Binding-site contacts:
Ligand atom N2 contacts residue LYS117 of chain 1.D at 4.1 Å.
Ligand atom O7 contacts residue ASN103 of chain 1.D at 3.4 Å (h-bond).
Ligand atom O6 contacts residue ASP110 of chain 1.D at 3.6 Å (salt-bridge).
Ligand atom C6 contacts residue ARG113 of chain 1.D at 4.1 Å.
Ligand atom O4 contacts residue ASP111 of chain 1.D at 4.4 Å.
Ligand atom C8 contacts residue LYS117 of chain 1.D at 4.2 Å.
Ligand atom C8 contacts residue ASN103 of chain 1.D at 3.7 Å.
Ligand atom C2 contacts residue ASN103 of chain 1.D at 2.5 Å.
Ligand atom C6 contacts residue ASP110 of chain 1.D at 3.2 Å.
Ligand atom C5 contacts residue ASP111 of chain 1.D at 4.1 Å.
Ligand atom O5 contacts residue ASN103 of chain 1.D at 2.3 Å (h-bond).
Ligand atom O6 contacts residue ARG113 of chain 1.D at 3.3 Å.
Ligand atom C1 contacts residue GLY114 of chain 1.D at 4.0 Å.
Ligand atom O5 contacts residue ARG113 of chain 1.D at 3.8 Å.
Ligand atom C8 contacts residue CYS101 of chain 1.D at 3.9 Å (hydrophobic).
Ligand atom C5 contacts residue ASN103 of chain 1.D at 3.6 Å.
Ligand atom C6 contacts residue ASP111 of chain 1.D at 3.4 Å.
Ligand atom C8 contacts residue THR102 of chain 1.D at 3.9 Å.
Ligand atom C1 contacts residue ARG113 of chain 1.D at 4.2 Å.
Ligand atom C5 contacts residue ASP110 of chain 1.D at 4.3 Å.
Ligand atom C4 contacts residue ASN103 of chain 1.D at 4.2 Å.
Ligand atom C1 contacts residue ASN103 of chain 1.D at 1.4 Å.
Ligand atom C3 contacts residue ASN103 of chain 1.D at 3.8 Å.
Ligand atom O5 contacts residue GLY114 of chain 1.D at 4.2 Å.
Ligand atom C7 contacts residue ASN103 of chain 1.D at 3.3 Å.
Ligand atom N2 contacts residue ASN103 of chain 1.D at 2.9 Å (h-bond).

The small molecule below binds the protein below.
Small molecule (SMILES): CC(=O)N[C@@H]1[C@@H](O)[C@H](O)[C@@H](CO)O[C@H]1O

Sequence of chain 1.D:
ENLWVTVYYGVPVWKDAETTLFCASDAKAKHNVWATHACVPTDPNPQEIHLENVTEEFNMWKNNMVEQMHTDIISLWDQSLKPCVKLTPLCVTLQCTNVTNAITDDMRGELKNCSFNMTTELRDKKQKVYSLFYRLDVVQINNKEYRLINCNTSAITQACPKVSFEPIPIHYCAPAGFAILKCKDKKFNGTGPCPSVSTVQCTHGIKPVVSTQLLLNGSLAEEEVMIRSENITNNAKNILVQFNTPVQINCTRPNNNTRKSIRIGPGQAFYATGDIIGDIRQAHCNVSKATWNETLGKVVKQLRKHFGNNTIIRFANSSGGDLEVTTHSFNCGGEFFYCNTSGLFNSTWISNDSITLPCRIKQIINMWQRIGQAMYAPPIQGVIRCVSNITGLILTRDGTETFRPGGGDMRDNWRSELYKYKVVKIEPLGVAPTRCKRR